Binding-site contacts:
Ligand atom O2A contacts residue G9 of chain 1.D at 3.1 Å (h-bond).
Ligand atom O3B contacts residue MN1 of chain 1.G at 3.5 Å.
Ligand atom O1B contacts residue TRP1194 of chain 1.A at 3.5 Å (h-bond).
Ligand atom O3' contacts residue GLY1195 of chain 1.A at 2.7 Å (h-bond).
Ligand atom O1A contacts residue ASP1190 of chain 1.A at 3.3 Å (salt-bridge).
Ligand atom O4' contacts residue G9 of chain 1.D at 3.4 Å.
Ligand atom PB contacts residue MN1 of chain 1.G at 2.9 Å.
Ligand atom O3G contacts residue LYS1193 of chain 1.A at 3.1 Å (salt-bridge).
Ligand atom O2B contacts residue MN1 of chain 1.G at 1.9 Å.
Ligand atom O3' contacts residue TRP1194 of chain 1.A at 3.6 Å.
Ligand atom O3B contacts residue LYS1193 of chain 1.A at 3.5 Å (salt-bridge).
Ligand atom O1A contacts residue MN1 of chain 1.H at 2.2 Å.
Ligand atom O2 contacts residue GLN1294 of chain 1.A at 3.4 Å (h-bond).
Ligand atom C5 contacts residue G9 of chain 1.D at 3.5 Å.
Ligand atom O2B contacts residue ASP1331 of chain 1.A at 3.3 Å (salt-bridge).
Ligand atom N3 contacts residue G9 of chain 1.D at 3.5 Å (h-bond).
Ligand atom O1A contacts residue MN1 of chain 1.G at 2.4 Å.
Ligand atom N3A contacts residue MN1 of chain 1.G at 3.4 Å.
Ligand atom C4 contacts residue LYS1124 of chain 1.A at 3.6 Å.
Ligand atom PG contacts residue MN1 of chain 1.G at 3.2 Å.
Ligand atom O2 contacts residue GLY1295 of chain 1.A at 3.3 Å.
Ligand atom C6 contacts residue ARG1131 of chain 1.A at 3.5 Å.
Ligand atom O2G contacts residue ASP1190 of chain 1.A at 2.8 Å (salt-bridge).
Ligand atom O1A contacts residue ASP1331 of chain 1.A at 3.0 Å (salt-bridge).
Ligand atom C4 contacts residue G9 of chain 1.D at 3.4 Å.
Ligand atom O2A contacts residue MN1 of chain 1.H at 3.5 Å.
Ligand atom O4 contacts residue LYS1124 of chain 1.A at 2.4 Å (salt-bridge).
Ligand atom O4 contacts residue G9 of chain 1.D at 3.2 Å (h-bond).
Ligand atom O2' contacts residue GLY1295 of chain 1.A at 3.4 Å (h-bond).
Ligand atom O1A contacts residue G9 of chain 1.D at 3.2 Å (h-bond).
Ligand atom PA contacts residue MN1 of chain 1.G at 3.4 Å.
Ligand atom O2G contacts residue LYS1373 of chain 1.A at 3.4 Å (salt-bridge).
Ligand atom PA contacts residue MN1 of chain 1.H at 3.3 Å.
Ligand atom O2G contacts residue MN1 of chain 1.G at 2.0 Å.
Ligand atom PA contacts residue G9 of chain 1.D at 3.2 Å.
Ligand atom O2B contacts residue TRP1194 of chain 1.A at 3.5 Å (h-bond).
Ligand atom O2G contacts residue HIS1191 of chain 1.A at 2.9 Å (h-bond).
Ligand atom O5' contacts residue G9 of chain 1.D at 3.0 Å (h-bond).
Ligand atom C5 contacts residue ARG1131 of chain 1.A at 3.5 Å.
Ligand atom O2B contacts residue HIS1191 of chain 1.A at 2.9 Å (h-bond).

Sequence of chain 1.A:
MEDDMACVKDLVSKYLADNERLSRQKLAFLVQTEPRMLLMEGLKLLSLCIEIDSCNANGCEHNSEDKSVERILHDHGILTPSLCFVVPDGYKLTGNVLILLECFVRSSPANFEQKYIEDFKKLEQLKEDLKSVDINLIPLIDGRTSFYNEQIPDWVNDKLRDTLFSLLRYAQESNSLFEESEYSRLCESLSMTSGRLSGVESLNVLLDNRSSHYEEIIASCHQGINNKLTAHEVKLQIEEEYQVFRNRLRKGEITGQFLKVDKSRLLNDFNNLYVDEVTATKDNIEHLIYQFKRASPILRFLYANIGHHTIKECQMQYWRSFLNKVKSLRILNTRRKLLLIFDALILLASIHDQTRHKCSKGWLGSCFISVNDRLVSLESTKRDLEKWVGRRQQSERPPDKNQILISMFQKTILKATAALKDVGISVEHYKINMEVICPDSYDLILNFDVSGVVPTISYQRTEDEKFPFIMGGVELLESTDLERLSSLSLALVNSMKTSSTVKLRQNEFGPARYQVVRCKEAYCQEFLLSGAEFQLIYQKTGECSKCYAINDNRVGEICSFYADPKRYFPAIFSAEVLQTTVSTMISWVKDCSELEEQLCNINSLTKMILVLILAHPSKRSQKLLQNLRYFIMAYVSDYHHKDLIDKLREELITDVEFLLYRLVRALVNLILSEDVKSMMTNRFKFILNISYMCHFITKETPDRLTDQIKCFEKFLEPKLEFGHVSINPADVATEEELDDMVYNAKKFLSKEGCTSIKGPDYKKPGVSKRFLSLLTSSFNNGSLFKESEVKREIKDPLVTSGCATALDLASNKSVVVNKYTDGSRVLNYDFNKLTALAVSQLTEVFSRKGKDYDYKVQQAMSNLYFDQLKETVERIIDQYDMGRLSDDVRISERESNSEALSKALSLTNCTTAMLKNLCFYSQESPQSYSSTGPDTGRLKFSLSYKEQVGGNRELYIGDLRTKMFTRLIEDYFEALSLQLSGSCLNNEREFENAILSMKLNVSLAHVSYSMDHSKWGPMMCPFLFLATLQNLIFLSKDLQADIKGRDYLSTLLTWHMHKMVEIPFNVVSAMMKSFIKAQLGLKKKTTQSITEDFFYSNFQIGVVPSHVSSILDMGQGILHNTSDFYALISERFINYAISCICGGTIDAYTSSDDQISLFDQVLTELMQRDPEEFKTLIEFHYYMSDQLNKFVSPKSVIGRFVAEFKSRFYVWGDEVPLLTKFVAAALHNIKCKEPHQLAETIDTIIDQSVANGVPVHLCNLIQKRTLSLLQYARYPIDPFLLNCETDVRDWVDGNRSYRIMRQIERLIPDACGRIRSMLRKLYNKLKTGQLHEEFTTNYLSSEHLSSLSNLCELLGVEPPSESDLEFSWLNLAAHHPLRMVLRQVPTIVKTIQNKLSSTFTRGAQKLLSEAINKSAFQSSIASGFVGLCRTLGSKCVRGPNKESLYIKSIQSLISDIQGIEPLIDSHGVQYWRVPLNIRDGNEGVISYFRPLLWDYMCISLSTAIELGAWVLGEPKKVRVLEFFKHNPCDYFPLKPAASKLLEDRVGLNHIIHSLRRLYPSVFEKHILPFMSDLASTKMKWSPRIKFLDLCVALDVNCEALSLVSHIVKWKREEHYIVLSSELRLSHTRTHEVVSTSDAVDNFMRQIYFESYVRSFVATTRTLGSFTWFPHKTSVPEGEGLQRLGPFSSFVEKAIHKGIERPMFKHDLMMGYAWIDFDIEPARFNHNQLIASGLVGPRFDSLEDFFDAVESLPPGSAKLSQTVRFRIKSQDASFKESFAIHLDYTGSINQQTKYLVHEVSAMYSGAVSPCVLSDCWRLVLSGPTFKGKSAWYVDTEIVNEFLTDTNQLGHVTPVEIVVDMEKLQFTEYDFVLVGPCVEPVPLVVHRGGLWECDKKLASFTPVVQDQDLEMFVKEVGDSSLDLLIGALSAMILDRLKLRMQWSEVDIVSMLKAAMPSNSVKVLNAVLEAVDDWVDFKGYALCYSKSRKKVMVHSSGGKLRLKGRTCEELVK

This protein binds this small molecule.
Small molecule (SMILES): O=c1ccn([C@@H]2O[C@H](COP(=O)(O)NP(=O)(O)OP(=O)(O)O)[C@@H](O)[C@H]2O)c(=O)[nH]1